Sequence of chain 9.C:
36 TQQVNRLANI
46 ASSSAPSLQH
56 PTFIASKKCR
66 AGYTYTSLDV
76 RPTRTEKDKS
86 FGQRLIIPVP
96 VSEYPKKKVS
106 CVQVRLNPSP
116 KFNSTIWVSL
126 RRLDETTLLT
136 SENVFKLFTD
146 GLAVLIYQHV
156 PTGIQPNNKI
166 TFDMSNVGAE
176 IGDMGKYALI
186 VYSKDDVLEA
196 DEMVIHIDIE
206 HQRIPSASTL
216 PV

A protein and the small-molecule ligand that binds it are described below.
Small molecule (SMILES): Nc1ncnc2c1ncn2[C@@H]1O[C@H](CO[P](=O)(O)O[C@H]2[C@@H](O)[C@H](n3cnc4c(N)ncnc43)O[C@@H]2CO[P](=O)(O)O[C@H]2[C@@H](O)[C@H](n3cnc4c(N)ncnc43)O[C@@H]2CO)[C@@H](O)[C@H]1O

Binding-site contacts:
Ligand atom O2' contacts residue GLY67 of chain 10.B at 3.3 Å (h-bond).
Ligand atom P contacts residue ARG208 of chain 9.C at 4.5 Å.
Ligand atom OP1 contacts residue ARG208 of chain 10.B at 4.1 Å.
Ligand atom O2' contacts residue ALA66 of chain 10.B at 3.6 Å.
Ligand atom O5' contacts residue ARG208 of chain 9.C at 4.0 Å.
Ligand atom OP1 contacts residue SER211 of chain 10.B at 4.3 Å.
Ligand atom N3 contacts residue ARG65 of chain 10.B at 4.1 Å.
Ligand atom C1' contacts residue GLY67 of chain 10.B at 4.4 Å.
Ligand atom OP2 contacts residue ARG208 of chain 9.C at 4.4 Å.
Ligand atom O2' contacts residue ARG65 of chain 10.B at 4.3 Å.
Ligand atom O2' contacts residue ARG208 of chain 10.B at 4.1 Å.
Ligand atom OP1 contacts residue ARG208 of chain 9.C at 4.1 Å.

Sequence of chain 10.B:
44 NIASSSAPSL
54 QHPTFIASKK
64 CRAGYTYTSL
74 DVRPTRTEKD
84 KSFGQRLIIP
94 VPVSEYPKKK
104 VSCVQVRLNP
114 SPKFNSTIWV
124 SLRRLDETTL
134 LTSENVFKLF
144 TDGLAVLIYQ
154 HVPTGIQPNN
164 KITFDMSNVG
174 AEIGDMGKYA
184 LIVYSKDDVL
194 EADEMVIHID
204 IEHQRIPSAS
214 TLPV